Binding-site contacts:
Ligand atom N2 contacts residue ILE138 of chain 1.B at 4.5 Å.
Ligand atom C1 contacts residue ILE138 of chain 1.B at 3.7 Å (hydrophobic).
Ligand atom C5 contacts residue ASN134 of chain 1.A at 3.7 Å.
Ligand atom C4 contacts residue ASN134 of chain 1.A at 4.2 Å.
Ligand atom C1 contacts residue THR137 of chain 1.B at 4.5 Å.
Ligand atom O6 contacts residue ILE228 of chain 1.B at 3.5 Å (h-bond).
Ligand atom O7 contacts residue LEU140 of chain 1.B at 4.1 Å.
Ligand atom C7 contacts residue ASN134 of chain 1.A at 3.3 Å.
Ligand atom O5 contacts residue ASN134 of chain 1.A at 2.4 Å (h-bond).
Ligand atom C7 contacts residue ILE138 of chain 1.B at 4.3 Å (hydrophobic).
Ligand atom O5 contacts residue ILE138 of chain 1.B at 3.4 Å (h-bond).
Ligand atom O3 contacts residue ILE138 of chain 1.B at 4.3 Å.
Ligand atom O7 contacts residue LYS133 of chain 1.A at 4.5 Å.
Ligand atom C8 contacts residue ASN134 of chain 1.A at 4.5 Å.
Ligand atom C2 contacts residue ASN134 of chain 1.A at 2.4 Å.
Ligand atom O6 contacts residue PRO136 of chain 1.B at 3.6 Å (h-bond).
Ligand atom C5 contacts residue ILE138 of chain 1.B at 4.2 Å (hydrophobic).
Ligand atom O6 contacts residue PRO230 of chain 1.B at 3.5 Å.
Ligand atom O6 contacts residue THR137 of chain 1.B at 3.8 Å.
Ligand atom C6 contacts residue THR137 of chain 1.B at 4.0 Å.
Ligand atom C6 contacts residue ILE138 of chain 1.B at 4.1 Å (hydrophobic).
Ligand atom C1 contacts residue ASN134 of chain 1.A at 1.4 Å.
Ligand atom C2 contacts residue ILE138 of chain 1.B at 3.7 Å (hydrophobic).
Ligand atom O7 contacts residue ILE138 of chain 1.B at 3.5 Å (h-bond).
Ligand atom O5 contacts residue THR137 of chain 1.B at 3.9 Å.
Ligand atom N2 contacts residue ASN134 of chain 1.A at 2.8 Å (h-bond).
Ligand atom C4 contacts residue ILE138 of chain 1.B at 3.9 Å (hydrophobic).
Ligand atom C6 contacts residue PRO136 of chain 1.B at 3.5 Å (hydrophobic).
Ligand atom O7 contacts residue ASN134 of chain 1.A at 3.5 Å (h-bond).
Ligand atom O6 contacts residue ILE138 of chain 1.B at 3.5 Å (h-bond).
Ligand atom C3 contacts residue ASN134 of chain 1.A at 3.7 Å.
Ligand atom C3 contacts residue ILE138 of chain 1.B at 4.2 Å (hydrophobic).

Sequence of chain 1.B:
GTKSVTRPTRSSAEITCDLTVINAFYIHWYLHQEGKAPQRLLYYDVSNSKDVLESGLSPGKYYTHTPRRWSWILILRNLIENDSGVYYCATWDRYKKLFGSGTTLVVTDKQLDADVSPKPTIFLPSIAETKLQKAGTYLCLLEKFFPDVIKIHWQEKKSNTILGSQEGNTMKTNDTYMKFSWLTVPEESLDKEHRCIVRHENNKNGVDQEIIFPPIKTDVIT

A protein and the small-molecule ligand that binds it are described below.
Small molecule (SMILES): CC(=O)N[C@H]1[C@H](O[C@H]2[C@H](O)[C@@H](NC(C)=O)CO[C@@H]2CO)O[C@H](CO)[C@@H](O)[C@@H]1O

Sequence of chain 1.A:
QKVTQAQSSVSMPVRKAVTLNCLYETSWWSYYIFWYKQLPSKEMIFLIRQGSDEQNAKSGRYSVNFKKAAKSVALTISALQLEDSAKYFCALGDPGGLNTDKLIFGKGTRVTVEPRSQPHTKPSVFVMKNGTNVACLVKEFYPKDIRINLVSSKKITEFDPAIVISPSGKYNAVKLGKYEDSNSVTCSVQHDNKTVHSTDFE